Binding-site contacts:
Ligand atom C11 contacts residue TRP93 of chain 1.B at 3.7 Å (hydrophobic).
Ligand atom C7 contacts residue TYR101 of chain 1.A at 3.4 Å (hydrophobic).
Ligand atom C9 contacts residue TRP33 of chain 1.A at 3.7 Å (hydrophobic).
Ligand atom C12 contacts residue TRP33 of chain 1.A at 4.2 Å (hydrophobic).
Ligand atom O9 contacts residue TRP93 of chain 1.B at 3.6 Å.
Ligand atom C1 contacts residue TRP93 of chain 1.B at 4.2 Å (hydrophobic).
Ligand atom C12 contacts residue TYR101 of chain 1.A at 3.7 Å (hydrophobic).
Ligand atom C7 contacts residue TRP33 of chain 1.A at 3.8 Å (hydrophobic).
Ligand atom C10 contacts residue TRP93 of chain 1.B at 4.0 Å (hydrophobic).
Ligand atom C5 contacts residue TYR34 of chain 1.B at 3.5 Å (hydrophobic).
Ligand atom C5 contacts residue ASN36 of chain 1.B at 4.3 Å.
Ligand atom C5 contacts residue TYR101 of chain 1.A at 3.5 Å (hydrophobic).
Ligand atom C5 contacts residue TRP93 of chain 1.B at 3.9 Å (hydrophobic).
Ligand atom C8 contacts residue TYR101 of chain 1.A at 3.7 Å (hydrophobic).
Ligand atom C9 contacts residue TYR101 of chain 1.A at 4.0 Å (hydrophobic).
Ligand atom C4 contacts residue TYR34 of chain 1.B at 3.7 Å (hydrophobic).
Ligand atom C10 contacts residue TYR101 of chain 1.A at 4.1 Å (hydrophobic).
Ligand atom O9 contacts residue TRP33 of chain 1.A at 2.5 Å.
Ligand atom C7 contacts residue TRP93 of chain 1.B at 3.8 Å (hydrophobic).
Ligand atom C7 contacts residue LEU98 of chain 1.B at 3.8 Å (hydrophobic).
Ligand atom C8 contacts residue TRP93 of chain 1.B at 3.6 Å (hydrophobic).
Ligand atom C14 contacts residue TRP93 of chain 1.B at 4.0 Å (hydrophobic).
Ligand atom C6 contacts residue TRP93 of chain 1.B at 4.1 Å (hydrophobic).
Ligand atom C13 contacts residue TRP93 of chain 1.B at 3.8 Å (hydrophobic).
Ligand atom C10 contacts residue TYR34 of chain 1.B at 3.3 Å (hydrophobic).
Ligand atom C4 contacts residue TRP93 of chain 1.B at 4.2 Å (hydrophobic).
Ligand atom C6 contacts residue LEU98 of chain 1.B at 3.9 Å (hydrophobic).
Ligand atom C6 contacts residue TYR34 of chain 1.B at 4.3 Å (hydrophobic).
Ligand atom C9 contacts residue TRP93 of chain 1.B at 3.7 Å (hydrophobic).
Ligand atom C12 contacts residue TRP93 of chain 1.B at 3.6 Å (hydrophobic).
Ligand atom C14 contacts residue TYR34 of chain 1.B at 4.1 Å (hydrophobic).
Ligand atom C8 contacts residue TRP33 of chain 1.A at 3.4 Å (hydrophobic).
Ligand atom O9 contacts residue TYR101 of chain 1.A at 4.4 Å.
Ligand atom C6 contacts residue ASN36 of chain 1.B at 3.3 Å.
Ligand atom C11 contacts residue TYR101 of chain 1.A at 3.6 Å (hydrophobic).
Ligand atom C6 contacts residue TYR101 of chain 1.A at 3.4 Å (hydrophobic).
Ligand atom C7 contacts residue ASN36 of chain 1.B at 4.0 Å.
Ligand atom C14 contacts residue TYR101 of chain 1.A at 4.3 Å (hydrophobic).
Ligand atom C13 contacts residue TYR101 of chain 1.A at 4.1 Å (hydrophobic).
Ligand atom C11 contacts residue TYR34 of chain 1.B at 4.1 Å (hydrophobic).

Sequence of chain 1.B:
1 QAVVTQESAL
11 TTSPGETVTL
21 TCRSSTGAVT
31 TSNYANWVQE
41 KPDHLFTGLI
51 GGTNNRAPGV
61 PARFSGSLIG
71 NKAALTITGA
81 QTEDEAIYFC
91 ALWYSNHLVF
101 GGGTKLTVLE

Sequence of chain 1.A:
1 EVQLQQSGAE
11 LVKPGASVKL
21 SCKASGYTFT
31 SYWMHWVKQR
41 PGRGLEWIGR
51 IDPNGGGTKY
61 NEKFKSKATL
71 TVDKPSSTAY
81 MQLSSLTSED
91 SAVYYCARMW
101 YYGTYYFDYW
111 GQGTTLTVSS

This small molecule binds to this protein.
Small molecule (SMILES): Oc1c2ccccc2cc2ccccc12